A protein and the small-molecule ligand that binds it are described below.
Small molecule (SMILES): C/C1=C/C(=O)O[C@@H]2C[C@@H](CC[C@H](C)/C=C\C=C\CC1)O[C@@](O)([C@@H]1CSC(=O)N1)C2

Binding-site contacts:
Ligand atom C14 contacts residue GLY15 of chain 1.A at 3.4 Å.
Ligand atom C20 contacts residue ASP157 of chain 1.A at 3.6 Å.
Ligand atom O1 contacts residue LEU16 of chain 1.A at 3.5 Å.
Ligand atom C6 contacts residue GLN59 of chain 1.A at 3.6 Å.
Ligand atom O5 contacts residue ARG183 of chain 1.A at 3.8 Å.
Ligand atom C19 contacts residue GLU207 of chain 1.A at 3.4 Å.
Ligand atom O4 contacts residue ARG210 of chain 1.A at 3.2 Å (salt-bridge).
Ligand atom C12 contacts residue TYR69 of chain 1.A at 3.2 Å (hydrophobic).
Ligand atom C8 contacts residue GLN59 of chain 1.A at 3.6 Å.
Ligand atom C19 contacts residue TYR69 of chain 1.A at 3.5 Å (hydrophobic).
Ligand atom N1 contacts residue ASP157 of chain 1.A at 2.8 Å (salt-bridge).
Ligand atom C11 contacts residue TYR69 of chain 1.A at 3.2 Å (hydrophobic).
Ligand atom C16 contacts residue ASP157 of chain 1.A at 3.6 Å.
Ligand atom C10 contacts residue GLU207 of chain 1.A at 3.5 Å.
Ligand atom O5 contacts residue ARG210 of chain 1.A at 3.7 Å.
Ligand atom O5 contacts residue THR186 of chain 1.A at 2.7 Å (h-bond).
Ligand atom O4 contacts residue GLU207 of chain 1.A at 2.9 Å (salt-bridge).
Ligand atom C20 contacts residue THR186 of chain 1.A at 3.7 Å.
Ligand atom S1 contacts residue GLU207 of chain 1.A at 3.8 Å.
Ligand atom O3 contacts residue TYR69 of chain 1.A at 2.7 Å (h-bond).
Ligand atom O5 contacts residue LYS213 of chain 1.A at 3.6 Å (salt-bridge).
Ligand atom C3 contacts residue ARG210 of chain 1.A at 3.6 Å.
Ligand atom C13 contacts residue TYR69 of chain 1.A at 3.4 Å (hydrophobic).
Ligand atom C18 contacts residue ARG183 of chain 1.A at 3.7 Å.
Ligand atom C1 contacts residue LEU16 of chain 1.A at 3.7 Å (hydrophobic).
Ligand atom C7 contacts residue GLN59 of chain 1.A at 3.3 Å.
Ligand atom O5 contacts residue ASP157 of chain 1.A at 3.7 Å.
Ligand atom O3 contacts residue GLU207 of chain 1.A at 3.4 Å (salt-bridge).
Ligand atom C15 contacts residue GLY15 of chain 1.A at 3.7 Å.
Ligand atom C2 contacts residue ARG210 of chain 1.A at 3.8 Å.
Ligand atom C18 contacts residue TYR69 of chain 1.A at 3.4 Å (hydrophobic).
Ligand atom C22 contacts residue LEU67 of chain 1.A at 3.8 Å (hydrophobic).
Ligand atom O1 contacts residue ATP1 of chain 1.D at 3.7 Å.
Ligand atom C18 contacts residue ASP157 of chain 1.A at 3.6 Å.
Ligand atom C21 contacts residue ARG210 of chain 1.A at 3.7 Å.
Ligand atom C4 contacts residue ARG210 of chain 1.A at 3.7 Å.
Ligand atom C17 contacts residue TYR69 of chain 1.A at 3.6 Å (hydrophobic).
Ligand atom C12 contacts residue ILE34 of chain 1.A at 3.7 Å (hydrophobic).
Ligand atom N1 contacts residue ARG183 of chain 1.A at 3.8 Å.
Ligand atom S1 contacts residue ARG206 of chain 1.A at 3.7 Å.

Sequence of chain 1.A:
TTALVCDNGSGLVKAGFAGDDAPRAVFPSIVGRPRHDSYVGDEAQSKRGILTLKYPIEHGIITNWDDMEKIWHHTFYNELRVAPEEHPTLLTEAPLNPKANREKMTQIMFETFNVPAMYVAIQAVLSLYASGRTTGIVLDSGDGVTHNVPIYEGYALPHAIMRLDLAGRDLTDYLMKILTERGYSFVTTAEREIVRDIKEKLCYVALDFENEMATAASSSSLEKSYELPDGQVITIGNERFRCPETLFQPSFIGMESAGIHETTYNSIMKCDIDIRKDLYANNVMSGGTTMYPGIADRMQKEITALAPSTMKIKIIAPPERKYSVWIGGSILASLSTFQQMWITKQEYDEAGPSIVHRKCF